Sequence of chain 3.B:
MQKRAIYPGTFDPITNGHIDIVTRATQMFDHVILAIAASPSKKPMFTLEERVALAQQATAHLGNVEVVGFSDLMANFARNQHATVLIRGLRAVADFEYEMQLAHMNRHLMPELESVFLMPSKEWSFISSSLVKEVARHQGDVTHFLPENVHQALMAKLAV

Sequence of chain 10.B:
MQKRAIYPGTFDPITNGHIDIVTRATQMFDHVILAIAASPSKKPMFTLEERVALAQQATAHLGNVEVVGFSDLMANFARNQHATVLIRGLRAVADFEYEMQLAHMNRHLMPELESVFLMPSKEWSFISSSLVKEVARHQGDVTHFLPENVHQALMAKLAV

Binding-site contacts:
Ligand atom C6 contacts residue LEU73 of chain 3.B at 3.4 Å (hydrophobic).
Ligand atom O contacts residue ALA75 of chain 3.B at 3.3 Å (h-bond).
Ligand atom C3 contacts residue VAL135 of chain 10.B at 3.8 Å (hydrophobic).
Ligand atom F contacts residue ASP72 of chain 3.B at 4.1 Å.
Ligand atom C3 contacts residue GLU134 of chain 10.B at 4.1 Å.
Ligand atom O contacts residue MET74 of chain 3.B at 3.1 Å.
Ligand atom C5 contacts residue LEU73 of chain 3.B at 4.0 Å (hydrophobic).
Ligand atom C1 contacts residue ASN106 of chain 3.B at 3.1 Å.
Ligand atom C5 contacts residue GLU134 of chain 10.B at 3.9 Å.
Ligand atom F1 contacts residue HIS138 of chain 10.B at 3.5 Å.
Ligand atom C contacts residue ASN106 of chain 3.B at 3.2 Å.
Ligand atom C contacts residue LEU73 of chain 3.B at 3.6 Å (hydrophobic).
Ligand atom N1 contacts residue MET74 of chain 3.B at 3.0 Å (h-bond).
Ligand atom C6 contacts residue MET74 of chain 3.B at 3.7 Å (hydrophobic).
Ligand atom O contacts residue LEU73 of chain 3.B at 3.6 Å.
Ligand atom C2 contacts residue LEU131 of chain 10.B at 3.9 Å (hydrophobic).
Ligand atom C2 contacts residue VAL135 of chain 10.B at 3.6 Å (hydrophobic).
Ligand atom C1 contacts residue MET105 of chain 3.B at 4.0 Å (hydrophobic).
Ligand atom C4 contacts residue LEU102 of chain 3.B at 4.2 Å (hydrophobic).
Ligand atom C2 contacts residue MET105 of chain 3.B at 3.8 Å (hydrophobic).
Ligand atom C3 contacts residue LEU102 of chain 3.B at 3.7 Å (hydrophobic).
Ligand atom C7 contacts residue GLU134 of chain 10.B at 4.2 Å.
Ligand atom C3 contacts residue LEU131 of chain 10.B at 3.8 Å (hydrophobic).
Ligand atom O contacts residue LEU109 of chain 3.B at 4.0 Å.
Ligand atom O contacts residue ASN106 of chain 3.B at 2.6 Å (h-bond).
Ligand atom C1 contacts residue LEU109 of chain 3.B at 3.8 Å (hydrophobic).
Ligand atom F1 contacts residue ASP72 of chain 3.B at 3.4 Å.
Ligand atom C4 contacts residue LEU73 of chain 3.B at 4.0 Å (hydrophobic).
Ligand atom N contacts residue GLU134 of chain 10.B at 2.8 Å (salt-bridge).
Ligand atom C1 contacts residue LEU102 of chain 3.B at 3.9 Å (hydrophobic).
Ligand atom N1 contacts residue LEU73 of chain 3.B at 3.5 Å.
Ligand atom F contacts residue MET74 of chain 3.B at 3.9 Å.
Ligand atom C5 contacts residue MET74 of chain 3.B at 4.0 Å (hydrophobic).
Ligand atom C2 contacts residue LEU102 of chain 3.B at 3.5 Å (hydrophobic).
Ligand atom F2 contacts residue GLU134 of chain 10.B at 3.4 Å.
Ligand atom F1 contacts residue MET74 of chain 3.B at 4.0 Å.
Ligand atom F1 contacts residue LEU73 of chain 3.B at 3.5 Å.
Ligand atom C4 contacts residue GLU134 of chain 10.B at 3.8 Å.
Ligand atom C contacts residue MET74 of chain 3.B at 3.7 Å (hydrophobic).
Ligand atom F contacts residue PHE70 of chain 3.B at 4.0 Å.

This small molecule binds to this protein.
Small molecule (SMILES): Oc1cccc2nc(C(F)(F)F)[nH]c12